This protein binds this small molecule.
Small molecule (SMILES): CC(C)CCC[C@@H](C)[C@H]1CC[C@H]2[C@@H]3CC=C4C[C@@H](OC(=O)CCC(=O)O)CC[C@]4(C)[C@H]3CC[C@]12C

Sequence of chain 1.D:
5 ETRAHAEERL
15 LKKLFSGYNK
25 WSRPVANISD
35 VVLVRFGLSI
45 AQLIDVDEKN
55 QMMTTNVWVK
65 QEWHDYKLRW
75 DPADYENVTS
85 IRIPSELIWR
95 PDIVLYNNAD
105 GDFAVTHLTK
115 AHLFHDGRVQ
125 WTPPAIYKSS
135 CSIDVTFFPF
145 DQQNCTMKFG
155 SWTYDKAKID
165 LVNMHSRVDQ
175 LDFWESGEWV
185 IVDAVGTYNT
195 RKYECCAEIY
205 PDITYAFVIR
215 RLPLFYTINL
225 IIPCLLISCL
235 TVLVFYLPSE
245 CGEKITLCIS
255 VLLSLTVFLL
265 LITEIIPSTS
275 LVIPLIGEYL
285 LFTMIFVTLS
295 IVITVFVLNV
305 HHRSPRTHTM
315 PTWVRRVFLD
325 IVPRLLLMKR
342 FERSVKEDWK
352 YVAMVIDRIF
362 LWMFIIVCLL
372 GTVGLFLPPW

Sequence of chain 1.E:
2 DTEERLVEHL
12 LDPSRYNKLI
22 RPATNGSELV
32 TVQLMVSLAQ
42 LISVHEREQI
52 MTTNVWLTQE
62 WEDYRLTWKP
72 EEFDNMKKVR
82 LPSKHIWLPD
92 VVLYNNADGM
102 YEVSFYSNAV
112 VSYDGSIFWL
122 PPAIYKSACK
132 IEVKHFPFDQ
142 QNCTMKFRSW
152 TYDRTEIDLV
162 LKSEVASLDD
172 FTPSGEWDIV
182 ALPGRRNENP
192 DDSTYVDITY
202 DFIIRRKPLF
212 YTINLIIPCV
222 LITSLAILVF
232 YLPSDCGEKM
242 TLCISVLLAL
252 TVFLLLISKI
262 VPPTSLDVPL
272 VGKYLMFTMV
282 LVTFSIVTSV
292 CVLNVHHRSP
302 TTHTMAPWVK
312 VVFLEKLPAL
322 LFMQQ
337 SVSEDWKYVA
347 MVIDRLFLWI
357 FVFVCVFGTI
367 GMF

Binding-site contacts:
Ligand atom CAS contacts residue PHE300 of chain 1.D at 4.1 Å (hydrophobic).
Ligand atom CAT contacts residue PHE300 of chain 1.D at 3.7 Å (hydrophobic).
Ligand atom CAB contacts residue LEU293 of chain 1.D at 3.7 Å (hydrophobic).
Ligand atom CAB contacts residue MET364 of chain 1.D at 4.2 Å (hydrophobic).
Ligand atom CBC contacts residue TYR232 of chain 1.E at 4.4 Å (hydrophobic).
Ligand atom CAT contacts residue TYR232 of chain 1.E at 4.5 Å (hydrophobic).
Ligand atom CBC contacts residue Y011 of chain 1.CA at 3.7 Å.
Ligand atom CAE contacts residue PHE300 of chain 1.D at 4.2 Å (hydrophobic).
Ligand atom OAW contacts residue TYR232 of chain 1.E at 4.1 Å.
Ligand atom CBC contacts residue PHE300 of chain 1.D at 4.3 Å (hydrophobic).
Ligand atom CBH contacts residue PHE300 of chain 1.D at 3.2 Å (hydrophobic).
Ligand atom CAR contacts residue Y011 of chain 1.CA at 3.5 Å.
Ligand atom CAE contacts residue ILE297 of chain 1.D at 3.1 Å (hydrophobic).
Ligand atom CBF contacts residue PHE300 of chain 1.D at 4.3 Å (hydrophobic).
Ligand atom CBF contacts residue Y011 of chain 1.CA at 4.4 Å.
Ligand atom CAS contacts residue Y011 of chain 1.CA at 4.1 Å.
Ligand atom CAD contacts residue PHE300 of chain 1.D at 1.8 Å (hydrophobic).
Ligand atom CAV contacts residue PHE300 of chain 1.D at 3.9 Å (hydrophobic).
Ligand atom CAR contacts residue TYR232 of chain 1.E at 3.5 Å (hydrophobic).
Ligand atom CAJ contacts residue LEU293 of chain 1.D at 4.1 Å (hydrophobic).
Ligand atom CAB contacts residue PHE361 of chain 1.D at 4.2 Å (hydrophobic).
Ligand atom OAW contacts residue Y011 of chain 1.CA at 4.2 Å.
Ligand atom CAU contacts residue Y011 of chain 1.CA at 4.5 Å.
Ligand atom CAD contacts residue TYR232 of chain 1.E at 4.5 Å (hydrophobic).
Ligand atom CAO contacts residue ILE297 of chain 1.D at 4.1 Å (hydrophobic).
Ligand atom CAI contacts residue PHE300 of chain 1.D at 4.3 Å (hydrophobic).
Ligand atom CAR contacts residue PHE300 of chain 1.D at 3.7 Å (hydrophobic).
Ligand atom CAT contacts residue Y011 of chain 1.CA at 3.6 Å.
Ligand atom CAZ contacts residue PHE300 of chain 1.D at 3.8 Å (hydrophobic).
Ligand atom CAA contacts residue LEU293 of chain 1.D at 4.5 Å (hydrophobic).
Ligand atom CBB contacts residue ILE297 of chain 1.D at 4.3 Å (hydrophobic).